Binding-site contacts:
Ligand atom C8 contacts residue ALA162 of chain 1.G at 4.1 Å (hydrophobic).
Ligand atom C8 contacts residue THR106 of chain 1.J at 3.8 Å.
Ligand atom C5 contacts residue GLU160 of chain 1.G at 4.1 Å.
Ligand atom O3 contacts residue LYS159 of chain 1.G at 3.9 Å.
Ligand atom O4 contacts residue PHE75 of chain 1.D at 3.7 Å.
Ligand atom C7 contacts residue ASN103 of chain 1.J at 3.5 Å.
Ligand atom C2 contacts residue ASN103 of chain 1.J at 2.5 Å.
Ligand atom C8 contacts residue VAL184 of chain 1.G at 3.8 Å (hydrophobic).
Ligand atom O5 contacts residue ASN103 of chain 1.J at 2.4 Å (h-bond).
Ligand atom O7 contacts residue ASN103 of chain 1.J at 3.6 Å.
Ligand atom C7 contacts residue VAL184 of chain 1.G at 4.3 Å (hydrophobic).
Ligand atom N2 contacts residue ASN103 of chain 1.J at 3.0 Å (h-bond).
Ligand atom C5 contacts residue GLN48 of chain 1.J at 4.1 Å.
Ligand atom O3 contacts residue GLU160 of chain 1.G at 4.1 Å.
Ligand atom C3 contacts residue ASN103 of chain 1.J at 3.9 Å.
Ligand atom C8 contacts residue GLY161 of chain 1.G at 4.3 Å.
Ligand atom C6 contacts residue GLN48 of chain 1.J at 3.8 Å.
Ligand atom O7 contacts residue LEU74 of chain 1.G at 3.8 Å.
Ligand atom C5 contacts residue ASN103 of chain 1.J at 3.8 Å.
Ligand atom O4 contacts residue GLU160 of chain 1.G at 4.4 Å.
Ligand atom O6 contacts residue GLN48 of chain 1.J at 3.0 Å (h-bond).
Ligand atom O6 contacts residue GLU160 of chain 1.G at 3.9 Å.
Ligand atom C1 contacts residue ASN103 of chain 1.J at 1.5 Å.
Ligand atom C8 contacts residue PRO49 of chain 1.J at 3.4 Å (hydrophobic).
Ligand atom C4 contacts residue ASN103 of chain 1.J at 4.3 Å.
Ligand atom O7 contacts residue VAL184 of chain 1.G at 4.1 Å.
Ligand atom C7 contacts residue GLU160 of chain 1.G at 4.3 Å.
Ligand atom O6 contacts residue PRO49 of chain 1.J at 3.9 Å.
Ligand atom C8 contacts residue GLU160 of chain 1.G at 3.8 Å.
Ligand atom C1 contacts residue GLN48 of chain 1.J at 4.0 Å.
Ligand atom O5 contacts residue GLN48 of chain 1.J at 3.1 Å (h-bond).

The protein below binds the small molecule below.
Small molecule (SMILES): CC(=O)N[C@H]1[C@H](O[C@H]2[C@H](O)[C@@H](NC(C)=O)CO[C@@H]2CO)O[C@H](CO)[C@@H](O[C@@H]2O[C@H](CO[C@H]3O[C@H](CO)[C@@H](O)[C@H](O)[C@@H]3O)[C@@H](O)[C@H](O[C@H]3O[C@H](CO)[C@@H](O)[C@H](O)[C@@H]3O)[C@@H]2O)[C@@H]1O

Sequence of chain 1.J:
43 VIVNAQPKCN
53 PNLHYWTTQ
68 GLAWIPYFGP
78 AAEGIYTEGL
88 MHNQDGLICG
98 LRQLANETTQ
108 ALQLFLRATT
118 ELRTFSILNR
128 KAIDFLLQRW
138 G

Sequence of chain 1.G:
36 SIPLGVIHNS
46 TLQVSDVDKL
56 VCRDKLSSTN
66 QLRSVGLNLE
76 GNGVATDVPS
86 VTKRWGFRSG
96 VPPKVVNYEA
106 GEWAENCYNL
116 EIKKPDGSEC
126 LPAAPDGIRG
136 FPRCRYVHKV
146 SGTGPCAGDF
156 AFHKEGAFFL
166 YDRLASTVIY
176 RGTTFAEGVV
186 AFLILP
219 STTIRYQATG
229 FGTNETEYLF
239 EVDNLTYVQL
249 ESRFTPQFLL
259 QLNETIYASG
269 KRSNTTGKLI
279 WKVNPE

Sequence of chain 1.D:
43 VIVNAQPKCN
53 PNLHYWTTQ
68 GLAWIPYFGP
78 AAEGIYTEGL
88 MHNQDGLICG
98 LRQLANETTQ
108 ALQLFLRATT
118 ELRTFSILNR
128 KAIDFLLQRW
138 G